Binding-site contacts:
Ligand atom N30 contacts residue ASP827 of chain 1.A at 4.0 Å.
Ligand atom C22 contacts residue MET666 of chain 1.A at 3.5 Å (hydrophobic).
Ligand atom C18 contacts residue ARG664 of chain 1.A at 3.6 Å.
Ligand atom C34 contacts residue ILE742 of chain 1.A at 3.8 Å (hydrophobic).
Ligand atom C20 contacts residue ARG664 of chain 1.A at 3.1 Å.
Ligand atom C23 contacts residue ARG664 of chain 1.A at 3.5 Å.
Ligand atom C21 contacts residue ARG664 of chain 1.A at 2.9 Å.
Ligand atom C7 contacts residue TRP674 of chain 1.A at 4.0 Å (hydrophobic).
Ligand atom C4 contacts residue VAL745 of chain 1.A at 3.3 Å (hydrophobic).
Ligand atom C4 contacts residue SER748 of chain 1.A at 3.7 Å.
Ligand atom C22 contacts residue TRP674 of chain 1.A at 3.3 Å (hydrophobic).
Ligand atom C6 contacts residue TRP674 of chain 1.A at 3.9 Å (hydrophobic).
Ligand atom N3 contacts residue VAL745 of chain 1.A at 3.2 Å (h-bond).
Ligand atom C23 contacts residue TRP674 of chain 1.A at 3.3 Å (hydrophobic).
Ligand atom N25 contacts residue ILE694 of chain 1.A at 4.0 Å.
Ligand atom N3 contacts residue VAL744 of chain 1.A at 3.9 Å.
Ligand atom C24 contacts residue GLN753 of chain 1.A at 3.7 Å.
Ligand atom N5 contacts residue TRP674 of chain 1.A at 3.9 Å.
Ligand atom C35 contacts residue TYR730 of chain 1.A at 4.0 Å (hydrophobic).
Ligand atom C29 contacts residue TYR730 of chain 1.A at 4.0 Å (hydrophobic).
Ligand atom C33 contacts residue ILE694 of chain 1.A at 4.0 Å (hydrophobic).
Ligand atom C4 contacts residue VAL744 of chain 1.A at 3.7 Å (hydrophobic).
Ligand atom C36 contacts residue VAL745 of chain 1.A at 3.6 Å (hydrophobic).
Ligand atom C22 contacts residue ARG664 of chain 1.A at 3.1 Å.
Ligand atom C34 contacts residue LYS696 of chain 1.A at 4.0 Å.
Ligand atom C21 contacts residue MET666 of chain 1.A at 3.6 Å (hydrophobic).
Ligand atom C31 contacts residue ILE742 of chain 1.A at 3.7 Å (hydrophobic).
Ligand atom N30 contacts residue TYR730 of chain 1.A at 4.0 Å.
Ligand atom C36 contacts residue TYR730 of chain 1.A at 3.8 Å (hydrophobic).
Ligand atom C36 contacts residue GLU743 of chain 1.A at 3.3 Å.
Ligand atom C12 contacts residue MET666 of chain 1.A at 4.0 Å (hydrophobic).
Ligand atom C8 contacts residue TRP674 of chain 1.A at 3.8 Å (hydrophobic).
Ligand atom C35 contacts residue GLU743 of chain 1.A at 3.4 Å.
Ligand atom N27 contacts residue ILE694 of chain 1.A at 3.8 Å.
Ligand atom C29 contacts residue ILE826 of chain 1.A at 3.9 Å (hydrophobic).
Ligand atom C19 contacts residue ARG664 of chain 1.A at 3.4 Å.
Ligand atom C35 contacts residue ILE742 of chain 1.A at 3.6 Å (hydrophobic).
Ligand atom C26 contacts residue ILE694 of chain 1.A at 3.8 Å (hydrophobic).
Ligand atom N5 contacts residue MET816 of chain 1.A at 4.0 Å.
Ligand atom N32 contacts residue ILE742 of chain 1.A at 3.8 Å.

The small molecule below binds the protein below.
Small molecule (SMILES): CCn1c(-c2cnc(C)nc2)nc2c(-c3ccc4c(c3)[C@](C)(Cc3ccccc3)C(=O)N4)ncnc21

Sequence of chain 1.A:
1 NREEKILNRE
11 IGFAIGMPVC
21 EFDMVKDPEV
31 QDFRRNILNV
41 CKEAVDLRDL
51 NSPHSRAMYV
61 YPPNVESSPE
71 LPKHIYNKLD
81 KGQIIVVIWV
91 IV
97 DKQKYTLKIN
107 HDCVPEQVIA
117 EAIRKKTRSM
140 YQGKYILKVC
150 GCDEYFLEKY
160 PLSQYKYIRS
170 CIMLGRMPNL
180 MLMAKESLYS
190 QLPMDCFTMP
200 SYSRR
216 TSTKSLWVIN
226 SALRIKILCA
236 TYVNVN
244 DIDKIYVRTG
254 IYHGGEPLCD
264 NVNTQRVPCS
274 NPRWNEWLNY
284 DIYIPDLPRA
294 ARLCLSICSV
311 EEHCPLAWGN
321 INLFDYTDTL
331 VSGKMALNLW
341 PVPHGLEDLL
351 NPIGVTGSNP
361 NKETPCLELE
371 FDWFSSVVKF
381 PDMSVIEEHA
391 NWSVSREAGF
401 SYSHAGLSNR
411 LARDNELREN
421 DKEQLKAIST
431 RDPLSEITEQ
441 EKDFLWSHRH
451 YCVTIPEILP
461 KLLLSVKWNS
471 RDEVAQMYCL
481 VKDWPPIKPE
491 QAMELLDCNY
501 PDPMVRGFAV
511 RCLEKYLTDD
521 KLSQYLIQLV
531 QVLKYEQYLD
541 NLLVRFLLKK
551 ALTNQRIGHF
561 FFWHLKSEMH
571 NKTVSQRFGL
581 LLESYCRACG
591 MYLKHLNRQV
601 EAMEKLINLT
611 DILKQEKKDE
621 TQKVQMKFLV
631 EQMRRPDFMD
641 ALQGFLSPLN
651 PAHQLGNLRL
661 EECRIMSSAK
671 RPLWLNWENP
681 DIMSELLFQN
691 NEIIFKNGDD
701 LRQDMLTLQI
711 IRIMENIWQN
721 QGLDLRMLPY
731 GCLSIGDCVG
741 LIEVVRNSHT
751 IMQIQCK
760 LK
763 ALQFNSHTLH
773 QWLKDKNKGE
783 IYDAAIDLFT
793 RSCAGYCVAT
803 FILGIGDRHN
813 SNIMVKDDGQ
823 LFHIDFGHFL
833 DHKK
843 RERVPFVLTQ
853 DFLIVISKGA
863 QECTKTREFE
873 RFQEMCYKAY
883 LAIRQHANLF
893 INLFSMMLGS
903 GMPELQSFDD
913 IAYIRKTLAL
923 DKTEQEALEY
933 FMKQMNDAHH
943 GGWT